Sequence of chain 1.A:
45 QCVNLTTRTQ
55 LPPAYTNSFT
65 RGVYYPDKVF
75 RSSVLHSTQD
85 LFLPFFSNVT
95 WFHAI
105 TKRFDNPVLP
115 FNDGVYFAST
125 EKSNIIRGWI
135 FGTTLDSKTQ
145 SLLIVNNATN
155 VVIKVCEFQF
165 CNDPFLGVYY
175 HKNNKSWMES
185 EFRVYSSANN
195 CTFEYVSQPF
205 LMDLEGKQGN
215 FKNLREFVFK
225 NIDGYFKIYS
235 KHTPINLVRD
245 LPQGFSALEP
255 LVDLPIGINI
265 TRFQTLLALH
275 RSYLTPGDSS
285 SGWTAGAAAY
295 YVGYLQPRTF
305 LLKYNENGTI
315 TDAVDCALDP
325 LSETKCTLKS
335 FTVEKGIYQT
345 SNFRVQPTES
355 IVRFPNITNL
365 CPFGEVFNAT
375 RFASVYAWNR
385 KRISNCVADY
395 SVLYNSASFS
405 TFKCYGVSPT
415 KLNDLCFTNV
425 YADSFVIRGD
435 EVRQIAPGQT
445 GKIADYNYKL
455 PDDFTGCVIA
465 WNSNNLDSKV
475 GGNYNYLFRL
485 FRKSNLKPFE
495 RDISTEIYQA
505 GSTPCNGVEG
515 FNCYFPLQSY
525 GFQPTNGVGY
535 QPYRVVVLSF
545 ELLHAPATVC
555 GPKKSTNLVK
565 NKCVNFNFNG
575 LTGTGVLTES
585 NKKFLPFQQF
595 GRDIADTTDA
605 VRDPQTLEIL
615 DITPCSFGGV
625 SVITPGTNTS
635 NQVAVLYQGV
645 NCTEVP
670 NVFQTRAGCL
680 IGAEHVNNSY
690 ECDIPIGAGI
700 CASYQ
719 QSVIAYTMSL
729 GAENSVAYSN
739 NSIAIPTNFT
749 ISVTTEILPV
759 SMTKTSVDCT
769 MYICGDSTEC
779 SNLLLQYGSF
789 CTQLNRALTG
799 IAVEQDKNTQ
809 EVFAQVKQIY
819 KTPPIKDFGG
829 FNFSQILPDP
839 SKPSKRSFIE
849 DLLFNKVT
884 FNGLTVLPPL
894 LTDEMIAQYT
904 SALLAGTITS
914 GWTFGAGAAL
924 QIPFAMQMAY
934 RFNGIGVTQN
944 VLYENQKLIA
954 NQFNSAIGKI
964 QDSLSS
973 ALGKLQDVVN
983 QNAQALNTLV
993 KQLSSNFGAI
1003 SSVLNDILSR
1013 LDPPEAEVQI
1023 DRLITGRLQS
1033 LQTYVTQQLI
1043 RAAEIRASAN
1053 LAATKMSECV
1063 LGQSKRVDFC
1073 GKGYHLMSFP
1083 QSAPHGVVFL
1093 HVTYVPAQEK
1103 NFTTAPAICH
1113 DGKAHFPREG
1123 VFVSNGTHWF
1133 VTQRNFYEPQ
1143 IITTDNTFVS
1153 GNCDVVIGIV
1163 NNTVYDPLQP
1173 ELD

This small molecule binds to this protein.
Small molecule (SMILES): CC(=O)N[C@H]1[C@H](O[C@H]2[C@H](O)[C@@H](NC(C)=O)CO[C@@H]2CO)O[C@H](CO)[C@@H](O)[C@@H]1O

Binding-site contacts:
Ligand atom C6 contacts residue GLN955 of chain 1.A at 3.9 Å.
Ligand atom C5 contacts residue LEU951 of chain 1.A at 3.8 Å (hydrophobic).
Ligand atom C7 contacts residue LEU951 of chain 1.A at 3.7 Å (hydrophobic).
Ligand atom O5 contacts residue ASN746 of chain 1.A at 2.4 Å (h-bond).
Ligand atom C7 contacts residue GLN1100 of chain 1.A at 4.3 Å.
Ligand atom C4 contacts residue LEU951 of chain 1.A at 4.5 Å (hydrophobic).
Ligand atom C5 contacts residue ASN746 of chain 1.A at 3.6 Å.
Ligand atom C2 contacts residue ASN746 of chain 1.A at 2.4 Å.
Ligand atom C7 contacts residue ASN746 of chain 1.A at 3.7 Å.
Ligand atom C3 contacts residue ASN746 of chain 1.A at 3.8 Å.
Ligand atom C8 contacts residue LEU951 of chain 1.A at 3.7 Å (hydrophobic).
Ligand atom C6 contacts residue LEU951 of chain 1.A at 4.1 Å (hydrophobic).
Ligand atom N2 contacts residue LEU951 of chain 1.A at 4.5 Å.
Ligand atom C1 contacts residue ASN746 of chain 1.A at 1.4 Å.
Ligand atom C4 contacts residue ASN746 of chain 1.A at 4.2 Å.
Ligand atom C8 contacts residue GLN955 of chain 1.A at 4.5 Å.
Ligand atom C1 contacts residue GLN1100 of chain 1.A at 4.4 Å.
Ligand atom N2 contacts residue ASN746 of chain 1.A at 2.9 Å (h-bond).
Ligand atom O4 contacts residue LEU951 of chain 1.A at 4.0 Å.
Ligand atom O7 contacts residue LEU951 of chain 1.A at 3.5 Å.
Ligand atom O5 contacts residue GLN1100 of chain 1.A at 4.4 Å.
Ligand atom C5 contacts residue GLN955 of chain 1.A at 4.4 Å.
Ligand atom O7 contacts residue GLN1100 of chain 1.A at 3.8 Å.
Ligand atom O7 contacts residue ASN746 of chain 1.A at 4.1 Å.